Binding-site contacts:
Ligand atom C4 contacts residue HIS132 of chain 1.A at 4.0 Å.
Ligand atom C3 contacts residue ALA168 of chain 1.A at 4.1 Å (hydrophobic).
Ligand atom C5 contacts residue HIS132 of chain 1.A at 3.8 Å.
Ligand atom O3 contacts residue ALA168 of chain 1.A at 4.0 Å.
Ligand atom O2 contacts residue HIS166 of chain 1.A at 3.4 Å (h-bond).
Ligand atom O3 contacts residue ARG176 of chain 1.A at 2.8 Å (salt-bridge).
Ligand atom O5 contacts residue CO1 of chain 1.B at 2.2 Å.
Ligand atom C2 contacts residue HIS166 of chain 1.A at 3.6 Å.
Ligand atom C1 contacts residue HIS132 of chain 1.A at 3.9 Å.
Ligand atom O2 contacts residue ASP120 of chain 1.A at 3.0 Å (salt-bridge).
Ligand atom O5 contacts residue HIS166 of chain 1.A at 3.1 Å (h-bond).
Ligand atom O2 contacts residue ARG130 of chain 1.A at 2.9 Å (salt-bridge).
Ligand atom O4 contacts residue ASN143 of chain 1.A at 3.3 Å (h-bond).
Ligand atom C5 contacts residue ILE107 of chain 1.A at 4.1 Å (hydrophobic).
Ligand atom C5 contacts residue TRP52 of chain 1.A at 3.7 Å (hydrophobic).
Ligand atom O4 contacts residue ARG176 of chain 1.A at 2.8 Å (salt-bridge).
Ligand atom C5 contacts residue ARG176 of chain 1.A at 3.4 Å.
Ligand atom C4 contacts residue TRP52 of chain 1.A at 3.7 Å (hydrophobic).
Ligand atom C1 contacts residue LEU160 of chain 1.A at 4.1 Å (hydrophobic).
Ligand atom C1 contacts residue ARG130 of chain 1.A at 3.8 Å.
Ligand atom C2 contacts residue CO1 of chain 1.B at 2.8 Å.
Ligand atom C3 contacts residue HIS132 of chain 1.A at 3.9 Å.
Ligand atom O4 contacts residue HIS132 of chain 1.A at 3.3 Å.
Ligand atom C1 contacts residue HIS166 of chain 1.A at 3.9 Å.
Ligand atom O4 contacts residue ALA168 of chain 1.A at 3.2 Å.
Ligand atom O1 contacts residue CO1 of chain 1.B at 4.1 Å.
Ligand atom O2 contacts residue HIS118 of chain 1.A at 4.1 Å.
Ligand atom O1 contacts residue HIS132 of chain 1.A at 2.8 Å (h-bond).
Ligand atom O1 contacts residue LEU160 of chain 1.A at 3.9 Å.
Ligand atom O5 contacts residue ILE115 of chain 1.A at 4.0 Å.
Ligand atom O2 contacts residue CO1 of chain 1.B at 2.1 Å.
Ligand atom O3 contacts residue ILE109 of chain 1.A at 3.5 Å.
Ligand atom O3 contacts residue TRP52 of chain 1.A at 2.9 Å (h-bond).
Ligand atom C5 contacts residue ALA168 of chain 1.A at 3.5 Å (hydrophobic).
Ligand atom C4 contacts residue ALA168 of chain 1.A at 4.2 Å (hydrophobic).
Ligand atom O3 contacts residue ILE107 of chain 1.A at 3.2 Å.
Ligand atom O1 contacts residue ARG130 of chain 1.A at 3.2 Å.
Ligand atom O5 contacts residue HIS118 of chain 1.A at 3.0 Å.
Ligand atom C1 contacts residue ASP120 of chain 1.A at 4.2 Å.
Ligand atom C1 contacts residue CO1 of chain 1.B at 2.8 Å.

Sequence of chain 1.A:
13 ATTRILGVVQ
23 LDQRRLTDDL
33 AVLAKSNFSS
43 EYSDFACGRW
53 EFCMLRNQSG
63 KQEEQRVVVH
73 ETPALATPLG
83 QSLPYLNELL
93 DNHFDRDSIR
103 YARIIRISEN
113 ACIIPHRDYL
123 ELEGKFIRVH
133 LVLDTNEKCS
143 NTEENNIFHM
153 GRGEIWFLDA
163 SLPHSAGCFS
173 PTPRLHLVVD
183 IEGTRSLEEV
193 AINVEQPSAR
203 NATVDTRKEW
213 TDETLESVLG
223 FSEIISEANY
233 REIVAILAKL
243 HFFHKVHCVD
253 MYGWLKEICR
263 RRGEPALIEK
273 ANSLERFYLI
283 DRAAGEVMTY

A small-molecule ligand and the protein it binds are described below.
Small molecule (SMILES): O=C(O)CCC(=O)C(=O)O